Binding-site contacts:
Ligand atom C4 contacts residue THR102 of chain 40.A at 3.9 Å.
Ligand atom O6 contacts residue LEU103 of chain 40.A at 4.0 Å.
Ligand atom O4 contacts residue ASN215 of chain 40.A at 3.4 Å (h-bond).
Ligand atom O5 contacts residue THR102 of chain 40.A at 3.6 Å.
Ligand atom C6 contacts residue THR102 of chain 40.A at 1.9 Å.
Ligand atom O3 contacts residue TYR194 of chain 40.A at 3.9 Å.
Ligand atom C5 contacts residue LEU103 of chain 40.A at 3.0 Å (hydrophobic).
Ligand atom O6 contacts residue THR102 of chain 40.A at 2.4 Å.
Ligand atom O6 contacts residue ILE101 of chain 40.A at 2.1 Å (h-bond).
Ligand atom O6 contacts residue HIS241 of chain 40.A at 4.0 Å.
Ligand atom O4 contacts residue HIS263 of chain 40.A at 2.6 Å.
Ligand atom C5 contacts residue HIS263 of chain 40.A at 3.9 Å.
Ligand atom O3 contacts residue ILE101 of chain 40.A at 3.5 Å.
Ligand atom C3 contacts residue MET217 of chain 40.A at 3.2 Å (hydrophobic).
Ligand atom O1 contacts residue TYR194 of chain 40.A at 3.8 Å.
Ligand atom C6 contacts residue ILE101 of chain 40.A at 3.2 Å (hydrophobic).
Ligand atom O5 contacts residue LEU103 of chain 40.A at 3.0 Å (h-bond).
Ligand atom O3 contacts residue MET217 of chain 40.A at 2.5 Å (h-bond).
Ligand atom C6 contacts residue HIS241 of chain 40.A at 3.7 Å.
Ligand atom O2 contacts residue ASN215 of chain 40.A at 3.5 Å.
Ligand atom O2 contacts residue TYR193 of chain 40.A at 3.9 Å.
Ligand atom C2 contacts residue MET217 of chain 40.A at 3.5 Å (hydrophobic).
Ligand atom O4 contacts residue ILE101 of chain 40.A at 4.0 Å.
Ligand atom C4 contacts residue HIS263 of chain 40.A at 3.7 Å.
Ligand atom O5 contacts residue LEU103 of chain 40.A at 3.3 Å.
Ligand atom C4 contacts residue ASN215 of chain 40.A at 4.0 Å.
Ligand atom O6 contacts residue LEU103 of chain 40.A at 3.3 Å.
Ligand atom C1 contacts residue MET195 of chain 40.A at 3.2 Å (hydrophobic).
Ligand atom O2 contacts residue MET217 of chain 40.A at 3.3 Å (h-bond).
Ligand atom C6 contacts residue LEU103 of chain 40.A at 2.7 Å (hydrophobic).
Ligand atom O2 contacts residue MET195 of chain 40.A at 3.6 Å.
Ligand atom C3 contacts residue ASN215 of chain 40.A at 3.5 Å.
Ligand atom C6 contacts residue LEU103 of chain 40.A at 3.2 Å (hydrophobic).
Ligand atom O3 contacts residue ASN215 of chain 40.A at 2.1 Å.
Ligand atom O1 contacts residue MET195 of chain 40.A at 3.8 Å.
Ligand atom C2 contacts residue TYR193 of chain 40.A at 3.8 Å (hydrophobic).
Ligand atom C5 contacts residue LEU103 of chain 40.A at 3.5 Å (hydrophobic).
Ligand atom O1 contacts residue GLN104 of chain 40.A at 3.9 Å.
Ligand atom C5 contacts residue THR102 of chain 40.A at 2.8 Å.
Ligand atom O4 contacts residue THR102 of chain 40.A at 3.8 Å.

Sequence of chain 40.A:
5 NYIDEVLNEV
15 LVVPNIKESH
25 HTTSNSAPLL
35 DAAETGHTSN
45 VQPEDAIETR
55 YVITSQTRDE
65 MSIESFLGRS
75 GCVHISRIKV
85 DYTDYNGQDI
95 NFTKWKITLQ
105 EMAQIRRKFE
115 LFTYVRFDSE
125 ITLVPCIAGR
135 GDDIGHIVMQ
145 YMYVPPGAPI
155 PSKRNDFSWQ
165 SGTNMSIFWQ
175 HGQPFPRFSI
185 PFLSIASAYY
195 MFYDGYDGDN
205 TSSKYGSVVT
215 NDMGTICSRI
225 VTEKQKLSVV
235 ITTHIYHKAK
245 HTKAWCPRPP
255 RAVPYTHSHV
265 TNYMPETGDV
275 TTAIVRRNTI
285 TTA

A protein and the small-molecule ligand that binds it are described below.
Small molecule (SMILES): OC[C@H]1O[C@@](CO)(O[C@H]2O[C@H](CO)[C@@H](O)[C@H](O)[C@H]2O)[C@@H](O)[C@@H]1O